This protein binds this small molecule.
Small molecule (SMILES): CC(=O)N[C@H]1[C@H](O[C@H]2[C@H](O)[C@@H](NC(C)=O)CO[C@@H]2CO)O[C@H](CO)[C@@H](O)[C@@H]1O

Sequence of chain 1.A:
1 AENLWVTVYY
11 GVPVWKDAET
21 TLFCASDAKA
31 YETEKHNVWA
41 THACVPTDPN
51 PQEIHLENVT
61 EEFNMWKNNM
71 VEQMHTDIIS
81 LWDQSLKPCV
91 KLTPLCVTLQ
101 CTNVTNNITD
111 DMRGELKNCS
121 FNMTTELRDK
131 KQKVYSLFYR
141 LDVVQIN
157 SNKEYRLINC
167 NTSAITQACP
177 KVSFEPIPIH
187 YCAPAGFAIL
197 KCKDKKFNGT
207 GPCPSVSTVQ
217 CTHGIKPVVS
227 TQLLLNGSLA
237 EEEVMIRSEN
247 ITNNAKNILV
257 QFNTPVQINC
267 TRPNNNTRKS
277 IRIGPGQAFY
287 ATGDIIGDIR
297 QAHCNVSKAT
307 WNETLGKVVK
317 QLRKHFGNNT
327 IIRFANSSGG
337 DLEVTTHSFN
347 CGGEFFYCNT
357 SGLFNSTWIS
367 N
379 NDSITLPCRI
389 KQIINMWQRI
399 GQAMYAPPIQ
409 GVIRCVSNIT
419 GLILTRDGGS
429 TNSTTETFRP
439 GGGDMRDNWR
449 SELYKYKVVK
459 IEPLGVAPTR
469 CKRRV

Binding-site contacts:
Ligand atom O5 contacts residue ASN332 of chain 1.A at 2.4 Å (h-bond).
Ligand atom C5 contacts residue ASN332 of chain 1.A at 3.7 Å.
Ligand atom C6 contacts residue NAG1 of chain 1.M at 3.6 Å.
Ligand atom O6 contacts residue NAG1 of chain 1.M at 3.4 Å.
Ligand atom O7 contacts residue NAG1 of chain 1.L at 2.8 Å (h-bond).
Ligand atom O7 contacts residue ASN332 of chain 1.A at 3.1 Å (h-bond).
Ligand atom C8 contacts residue NAG1 of chain 1.L at 4.4 Å.
Ligand atom C8 contacts residue NAG2 of chain 1.L at 4.3 Å.
Ligand atom N2 contacts residue NAG1 of chain 1.L at 4.4 Å.
Ligand atom C6 contacts residue NAG2 of chain 1.L at 3.8 Å.
Ligand atom C1 contacts residue SER357 of chain 1.A at 4.5 Å.
Ligand atom C7 contacts residue ASN332 of chain 1.A at 3.2 Å.
Ligand atom C4 contacts residue NAG2 of chain 1.L at 4.5 Å.
Ligand atom C1 contacts residue NAG1 of chain 1.L at 4.5 Å.
Ligand atom O6 contacts residue NAG1 of chain 1.L at 4.1 Å.
Ligand atom C8 contacts residue THR341 of chain 1.A at 4.3 Å.
Ligand atom C8 contacts residue ASN332 of chain 1.A at 4.3 Å.
Ligand atom N2 contacts residue SER333 of chain 1.A at 3.8 Å.
Ligand atom N2 contacts residue ASN332 of chain 1.A at 2.9 Å (h-bond).
Ligand atom C7 contacts residue NAG1 of chain 1.L at 3.6 Å.
Ligand atom C4 contacts residue NAG1 of chain 1.L at 4.5 Å.
Ligand atom C1 contacts residue ASN332 of chain 1.A at 1.4 Å.
Ligand atom C4 contacts residue ASN332 of chain 1.A at 4.2 Å.
Ligand atom O5 contacts residue NAG1 of chain 1.M at 4.1 Å.
Ligand atom C3 contacts residue ASN332 of chain 1.A at 3.8 Å.
Ligand atom C5 contacts residue NAG2 of chain 1.L at 3.8 Å.
Ligand atom O7 contacts residue SER357 of chain 1.A at 3.9 Å.
Ligand atom N2 contacts residue NAG2 of chain 1.L at 3.7 Å.
Ligand atom O6 contacts residue NAG2 of chain 1.L at 3.3 Å (h-bond).
Ligand atom C8 contacts residue SER333 of chain 1.A at 3.4 Å.
Ligand atom C2 contacts residue ASN332 of chain 1.A at 2.5 Å.
Ligand atom O4 contacts residue NAG2 of chain 1.L at 3.6 Å.
Ligand atom C1 contacts residue NAG2 of chain 1.L at 4.5 Å.
Ligand atom C7 contacts residue SER333 of chain 1.A at 3.9 Å.
Ligand atom C3 contacts residue NAG2 of chain 1.L at 4.4 Å.